Sequence of chain 5.D:
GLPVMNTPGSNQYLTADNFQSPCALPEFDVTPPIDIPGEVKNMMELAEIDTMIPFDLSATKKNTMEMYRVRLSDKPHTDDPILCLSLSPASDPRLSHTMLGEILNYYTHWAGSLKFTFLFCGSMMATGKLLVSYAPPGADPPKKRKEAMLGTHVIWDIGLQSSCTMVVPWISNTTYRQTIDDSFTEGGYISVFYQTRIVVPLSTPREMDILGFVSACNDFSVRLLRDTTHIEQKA

A protein and the small-molecule ligand that binds it are described below.
Small molecule (SMILES): CCOC(=O)c1ccc(OCCCCC2CCN(c3ccc(C)nn3)CC2)cc1

Sequence of chain 5.B:
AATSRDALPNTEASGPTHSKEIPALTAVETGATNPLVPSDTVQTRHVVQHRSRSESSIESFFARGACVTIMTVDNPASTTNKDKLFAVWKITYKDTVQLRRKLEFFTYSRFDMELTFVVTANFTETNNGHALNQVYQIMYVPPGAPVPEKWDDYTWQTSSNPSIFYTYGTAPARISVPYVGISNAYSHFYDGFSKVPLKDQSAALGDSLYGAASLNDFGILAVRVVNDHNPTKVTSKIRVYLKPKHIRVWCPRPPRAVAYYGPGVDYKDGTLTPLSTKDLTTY

Binding-site contacts:
Ligand atom C3 contacts residue ALA24 of chain 5.D at 3.5 Å (hydrophobic).
Ligand atom O25 contacts residue TYR112 of chain 5.B at 3.4 Å.
Ligand atom C4 contacts residue ALA24 of chain 5.D at 3.5 Å (hydrophobic).
Ligand atom C5 contacts residue TYR159 of chain 5.B at 3.7 Å (hydrophobic).
Ligand atom N4 contacts residue LEU240 of chain 5.B at 3.3 Å.
Ligand atom C1 contacts residue ILE183 of chain 5.B at 3.5 Å (hydrophobic).
Ligand atom C20 contacts residue PHE237 of chain 5.B at 3.4 Å (hydrophobic).
Ligand atom C18 contacts residue PHE237 of chain 5.B at 3.8 Å (hydrophobic).
Ligand atom C13 contacts residue MET132 of chain 5.B at 3.8 Å (hydrophobic).
Ligand atom C1 contacts residue ILE157 of chain 5.B at 3.4 Å (hydrophobic).
Ligand atom C3 contacts residue PRO181 of chain 5.B at 3.7 Å (hydrophobic).
Ligand atom C14 contacts residue VAL199 of chain 5.B at 3.8 Å (hydrophobic).
Ligand atom C3 contacts residue TYR159 of chain 5.B at 3.7 Å (hydrophobic).
Ligand atom C21 contacts residue TYR112 of chain 5.B at 3.4 Å (hydrophobic).
Ligand atom C8 contacts residue TYR159 of chain 5.B at 3.5 Å (hydrophobic).
Ligand atom N3 contacts residue LEU240 of chain 5.B at 3.4 Å.
Ligand atom C27 contacts residue ASP236 of chain 5.B at 3.6 Å.
Ligand atom O16 contacts residue MET132 of chain 5.B at 3.6 Å.
Ligand atom C4 contacts residue ILE194 of chain 5.B at 3.8 Å (hydrophobic).
Ligand atom C26 contacts residue LYS113 of chain 5.B at 3.7 Å.
Ligand atom C20 contacts residue TYR112 of chain 5.B at 3.4 Å (hydrophobic).
Ligand atom C4 contacts residue TYR159 of chain 5.B at 3.7 Å (hydrophobic).
Ligand atom C12 contacts residue VAL199 of chain 5.B at 3.7 Å (hydrophobic).
Ligand atom C11 contacts residue LEU134 of chain 5.B at 3.8 Å (hydrophobic).
Ligand atom C7 contacts residue VAL196 of chain 5.B at 3.5 Å (hydrophobic).
Ligand atom C21 contacts residue PHE237 of chain 5.B at 3.7 Å (hydrophobic).
Ligand atom O25 contacts residue THR111 of chain 5.B at 3.4 Å (h-bond).
Ligand atom C23 contacts residue PHE237 of chain 5.B at 3.8 Å (hydrophobic).
Ligand atom C14 contacts residue MET132 of chain 5.B at 3.5 Å (hydrophobic).
Ligand atom C19 contacts residue PHE237 of chain 5.B at 3.5 Å (hydrophobic).
Ligand atom C26 contacts residue THR111 of chain 5.B at 3.6 Å.
Ligand atom C13 contacts residue PHE237 of chain 5.B at 3.7 Å (hydrophobic).
Ligand atom C7 contacts residue TYR159 of chain 5.B at 3.7 Å (hydrophobic).
Ligand atom O24 contacts residue TYR112 of chain 5.B at 3.8 Å.
Ligand atom C10 contacts residue MET132 of chain 5.B at 3.7 Å (hydrophobic).
Ligand atom C23 contacts residue TYR112 of chain 5.B at 3.3 Å (hydrophobic).
Ligand atom C15 contacts residue MET132 of chain 5.B at 3.6 Å (hydrophobic).
Ligand atom C8 contacts residue VAL196 of chain 5.B at 3.7 Å (hydrophobic).
Ligand atom N6 contacts residue VAL196 of chain 5.B at 3.8 Å.
Ligand atom C5 contacts residue ILE194 of chain 5.B at 3.8 Å (hydrophobic).